Binding-site contacts:
Ligand atom C1 contacts residue LEU183 of chain 1.A at 4.0 Å (hydrophobic).
Ligand atom C4 contacts residue TRP145 of chain 1.A at 3.5 Å (hydrophobic).
Ligand atom C5 contacts residue ASN176 of chain 1.A at 3.8 Å.
Ligand atom C6 contacts residue ILE107 of chain 1.A at 4.1 Å (hydrophobic).
Ligand atom N contacts residue ASN179 of chain 1.A at 3.9 Å.
Ligand atom C1 contacts residue PHE110 of chain 1.A at 4.1 Å (hydrophobic).
Ligand atom C4 contacts residue MET142 of chain 1.A at 3.5 Å (hydrophobic).
Ligand atom O contacts residue PHE110 of chain 1.A at 3.8 Å.
Ligand atom N contacts residue PHE110 of chain 1.A at 4.0 Å.
Ligand atom C7 contacts residue TRP207 of chain 1.A at 4.0 Å (hydrophobic).
Ligand atom N contacts residue ASN176 of chain 1.A at 3.0 Å (h-bond).
Ligand atom C9 contacts residue LEU87 of chain 1.A at 3.9 Å (hydrophobic).
Ligand atom C1 contacts residue GLU180 of chain 1.A at 3.8 Å.
Ligand atom C4 contacts residue TRP138 of chain 1.A at 4.0 Å (hydrophobic).
Ligand atom C6 contacts residue ASN179 of chain 1.A at 3.6 Å.
Ligand atom C3 contacts residue TRP145 of chain 1.A at 3.8 Å (hydrophobic).
Ligand atom C5 contacts residue ASN179 of chain 1.A at 3.5 Å.
Ligand atom C10 contacts residue THR149 of chain 1.A at 4.0 Å.
Ligand atom O contacts residue ASN179 of chain 1.A at 2.9 Å (h-bond).
Ligand atom C9 contacts residue TYR148 of chain 1.A at 3.9 Å (hydrophobic).
Ligand atom C contacts residue GLU180 of chain 1.A at 3.9 Å.
Ligand atom C11 contacts residue GLY106 of chain 1.A at 4.1 Å.
Ligand atom C6 contacts residue TRP207 of chain 1.A at 3.5 Å (hydrophobic).
Ligand atom C2 contacts residue ASN176 of chain 1.A at 3.8 Å.
Ligand atom C5 contacts residue PHE110 of chain 1.A at 3.9 Å (hydrophobic).
Ligand atom C6 contacts residue ASN176 of chain 1.A at 3.8 Å.
Ligand atom C7 contacts residue PHE110 of chain 1.A at 3.9 Å (hydrophobic).
Ligand atom C9 contacts residue THR149 of chain 1.A at 3.6 Å.
Ligand atom C11 contacts residue TRP207 of chain 1.A at 3.8 Å (hydrophobic).
Ligand atom C8 contacts residue PHE110 of chain 1.A at 4.0 Å (hydrophobic).
Ligand atom C3 contacts residue ASN176 of chain 1.A at 3.5 Å.
Ligand atom C8 contacts residue THR149 of chain 1.A at 3.4 Å.
Ligand atom C4 contacts residue PHE110 of chain 1.A at 3.9 Å (hydrophobic).
Ligand atom C contacts residue TRP138 of chain 1.A at 4.0 Å (hydrophobic).
Ligand atom C8 contacts residue ASN176 of chain 1.A at 3.6 Å.
Ligand atom C11 contacts residue ILE107 of chain 1.A at 4.1 Å (hydrophobic).
Ligand atom C3 contacts residue PHE110 of chain 1.A at 4.0 Å (hydrophobic).
Ligand atom C2 contacts residue ASN179 of chain 1.A at 3.7 Å.
Ligand atom C1 contacts residue ASN179 of chain 1.A at 3.6 Å.
Ligand atom C10 contacts residue TRP103 of chain 1.A at 4.1 Å (hydrophobic).

Sequence of chain 1.A:
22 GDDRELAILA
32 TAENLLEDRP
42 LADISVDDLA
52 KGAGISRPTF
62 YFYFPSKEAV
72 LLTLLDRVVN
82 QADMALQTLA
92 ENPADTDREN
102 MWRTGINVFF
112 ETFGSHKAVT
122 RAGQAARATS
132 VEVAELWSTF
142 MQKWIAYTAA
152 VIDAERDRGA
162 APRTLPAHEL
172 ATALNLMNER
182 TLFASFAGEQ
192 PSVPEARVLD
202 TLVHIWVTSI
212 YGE

A small-molecule ligand and the protein it binds are described below.
Small molecule (SMILES): O=C(NCC1CCCC1)C1CCCC1